Sequence of chain 2.B:
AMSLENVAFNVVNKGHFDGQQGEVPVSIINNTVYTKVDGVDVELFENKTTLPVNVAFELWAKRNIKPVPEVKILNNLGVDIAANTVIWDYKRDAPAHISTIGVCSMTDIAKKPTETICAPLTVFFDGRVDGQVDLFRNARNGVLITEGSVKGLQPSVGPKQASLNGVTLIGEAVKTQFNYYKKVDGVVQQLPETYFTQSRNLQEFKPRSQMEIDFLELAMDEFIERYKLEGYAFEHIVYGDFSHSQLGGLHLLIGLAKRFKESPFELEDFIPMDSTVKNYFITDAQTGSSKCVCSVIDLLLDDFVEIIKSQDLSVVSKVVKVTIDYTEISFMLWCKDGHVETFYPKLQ

Binding-site contacts:
Ligand atom C03 contacts residue GLU47 of chain 3.B at 3.5 Å.
Ligand atom C08 contacts residue GLU44 of chain 3.B at 3.8 Å.
Ligand atom N02 contacts residue GLU47 of chain 3.B at 3.8 Å.
Ligand atom N09 contacts residue PHE46 of chain 3.B at 3.5 Å.
Ligand atom S07 contacts residue TRP61 of chain 3.B at 3.7 Å.
Ligand atom N02 contacts residue ASP94 of chain 3.B at 4.5 Å.
Ligand atom S07 contacts residue GLU269 of chain 2.B at 4.1 Å.
Ligand atom C05 contacts residue PHE46 of chain 3.B at 3.8 Å (hydrophobic).
Ligand atom C06 contacts residue PHE46 of chain 3.B at 3.8 Å (hydrophobic).
Ligand atom C03 contacts residue LYS49 of chain 3.B at 3.7 Å.
Ligand atom N10 contacts residue GLU47 of chain 3.B at 3.0 Å (salt-bridge).
Ligand atom C06 contacts residue TRP61 of chain 3.B at 3.9 Å (hydrophobic).
Ligand atom N10 contacts residue PHE46 of chain 3.B at 3.8 Å.
Ligand atom S07 contacts residue LEU45 of chain 3.B at 3.5 Å (h-bond).
Ligand atom C08 contacts residue LEU45 of chain 3.B at 3.7 Å (hydrophobic).
Ligand atom S07 contacts residue PHE46 of chain 3.B at 4.2 Å.
Ligand atom N09 contacts residue GLU47 of chain 3.B at 3.6 Å.
Ligand atom N02 contacts residue LYS49 of chain 3.B at 4.0 Å.
Ligand atom C01 contacts residue ASP94 of chain 3.B at 4.3 Å.
Ligand atom C08 contacts residue PHE46 of chain 3.B at 3.5 Å (hydrophobic).
Ligand atom C04 contacts residue PHE46 of chain 3.B at 4.0 Å (hydrophobic).
Ligand atom C08 contacts residue GLU47 of chain 3.B at 3.5 Å.
Ligand atom N09 contacts residue LEU45 of chain 3.B at 3.7 Å.
Ligand atom C04 contacts residue GLU47 of chain 3.B at 3.1 Å.
Ligand atom C05 contacts residue GLU47 of chain 3.B at 3.8 Å.
Ligand atom N10 contacts residue GLU44 of chain 3.B at 4.2 Å.
Ligand atom N09 contacts residue GLU44 of chain 3.B at 2.6 Å (salt-bridge).

This protein binds this small molecule.
Small molecule (SMILES): CN(C)Cc1csc(N)n1

Sequence of chain 3.B:
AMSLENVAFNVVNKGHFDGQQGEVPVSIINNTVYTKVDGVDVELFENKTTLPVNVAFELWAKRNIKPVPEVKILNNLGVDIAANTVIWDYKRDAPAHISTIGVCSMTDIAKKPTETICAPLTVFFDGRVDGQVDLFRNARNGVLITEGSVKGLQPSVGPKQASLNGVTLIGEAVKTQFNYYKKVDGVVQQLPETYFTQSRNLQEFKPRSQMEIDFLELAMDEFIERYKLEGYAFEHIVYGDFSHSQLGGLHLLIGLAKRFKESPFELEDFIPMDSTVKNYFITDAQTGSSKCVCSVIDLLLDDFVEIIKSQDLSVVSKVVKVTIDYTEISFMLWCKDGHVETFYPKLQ